Binding-site contacts:
Ligand atom C2 contacts residue TRP114 of chain 1.B at 2.5 Å (hydrophobic).
Ligand atom O5 contacts residue ARG136 of chain 1.B at 3.6 Å (salt-bridge).
Ligand atom O2 contacts residue PRO150 of chain 1.B at 4.4 Å.
Ligand atom C4 contacts residue PRO150 of chain 1.B at 4.1 Å (hydrophobic).
Ligand atom C3 contacts residue TRP114 of chain 1.B at 3.9 Å (hydrophobic).
Ligand atom C6 contacts residue TRP114 of chain 1.B at 4.4 Å (hydrophobic).
Ligand atom C2 contacts residue PRO150 of chain 1.B at 3.6 Å (hydrophobic).
Ligand atom O5 contacts residue PRO150 of chain 1.B at 3.3 Å (h-bond).
Ligand atom O2 contacts residue GLY113 of chain 1.B at 3.4 Å.
Ligand atom C5 contacts residue TRP114 of chain 1.B at 3.7 Å (hydrophobic).
Ligand atom C1 contacts residue ARG136 of chain 1.B at 3.9 Å.
Ligand atom O2 contacts residue GLY112 of chain 1.B at 4.5 Å.
Ligand atom C5 contacts residue PRO150 of chain 1.B at 4.0 Å (hydrophobic).
Ligand atom O6 contacts residue TRP114 of chain 1.B at 4.5 Å.
Ligand atom C1 contacts residue PRO150 of chain 1.B at 3.7 Å (hydrophobic).
Ligand atom O6 contacts residue ARG136 of chain 1.B at 3.7 Å.
Ligand atom O5 contacts residue TRP114 of chain 1.B at 2.4 Å.
Ligand atom O2 contacts residue TRP114 of chain 1.B at 2.8 Å (h-bond).
Ligand atom C4 contacts residue TRP114 of chain 1.B at 4.3 Å (hydrophobic).
Ligand atom O4 contacts residue PRO150 of chain 1.B at 3.3 Å (h-bond).
Ligand atom O3 contacts residue TRP114 of chain 1.B at 4.5 Å.
Ligand atom C1 contacts residue TRP114 of chain 1.B at 1.5 Å (hydrophobic).
Ligand atom C3 contacts residue PRO150 of chain 1.B at 4.3 Å (hydrophobic).

Sequence of chain 1.B:
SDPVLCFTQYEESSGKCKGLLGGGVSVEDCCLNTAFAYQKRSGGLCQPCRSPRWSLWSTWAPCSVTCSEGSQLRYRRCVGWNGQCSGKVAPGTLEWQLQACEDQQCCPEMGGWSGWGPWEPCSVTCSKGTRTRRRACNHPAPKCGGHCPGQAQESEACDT

The protein below binds the small molecule below.
Small molecule (SMILES): OC[C@H]1O[C@H](O)[C@@H](O)[C@@H](O)[C@@H]1O